Binding-site contacts:
Ligand atom C1 contacts residue GLU296 of chain 2.A at 3.7 Å.
Ligand atom C7 contacts residue ASN220 of chain 2.A at 3.6 Å.
Ligand atom O4 contacts residue TRP223 of chain 2.A at 3.8 Å.
Ligand atom C1 contacts residue TRP223 of chain 2.A at 3.7 Å (hydrophobic).
Ligand atom O5 contacts residue TRP223 of chain 2.A at 4.0 Å.
Ligand atom C7 contacts residue THR295 of chain 2.A at 4.1 Å.
Ligand atom C2 contacts residue GLU296 of chain 2.A at 4.0 Å.
Ligand atom C8 contacts residue THR295 of chain 2.A at 4.0 Å.
Ligand atom C1 contacts residue ASN220 of chain 2.A at 1.4 Å.
Ligand atom C7 contacts residue THR222 of chain 2.A at 4.2 Å.
Ligand atom C2 contacts residue THR222 of chain 2.A at 4.2 Å.
Ligand atom N2 contacts residue ASN220 of chain 2.A at 2.9 Å (h-bond).
Ligand atom C2 contacts residue ASN220 of chain 2.A at 2.5 Å.
Ligand atom C7 contacts residue GLU296 of chain 2.A at 4.3 Å.
Ligand atom O7 contacts residue GLU296 of chain 2.A at 3.6 Å.
Ligand atom C1 contacts residue THR222 of chain 2.A at 4.3 Å.
Ligand atom N2 contacts residue GLU296 of chain 2.A at 4.5 Å.
Ligand atom C3 contacts residue THR222 of chain 2.A at 4.4 Å.
Ligand atom C6 contacts residue TRP223 of chain 2.A at 3.8 Å (hydrophobic).
Ligand atom C3 contacts residue TRP223 of chain 2.A at 3.9 Å (hydrophobic).
Ligand atom C3 contacts residue ASN220 of chain 2.A at 3.8 Å.
Ligand atom N2 contacts residue THR222 of chain 2.A at 3.4 Å (h-bond).
Ligand atom C5 contacts residue TRP223 of chain 2.A at 3.4 Å (hydrophobic).
Ligand atom O5 contacts residue ASN220 of chain 2.A at 2.4 Å (h-bond).
Ligand atom O7 contacts residue THR295 of chain 2.A at 4.1 Å.
Ligand atom C2 contacts residue TRP223 of chain 2.A at 4.4 Å (hydrophobic).
Ligand atom C4 contacts residue ASN220 of chain 2.A at 4.2 Å.
Ligand atom C4 contacts residue TRP223 of chain 2.A at 3.9 Å (hydrophobic).
Ligand atom O5 contacts residue GLU296 of chain 2.A at 4.0 Å.
Ligand atom O7 contacts residue ASN220 of chain 2.A at 3.8 Å.
Ligand atom C8 contacts residue ARG221 of chain 2.A at 3.9 Å.
Ligand atom C5 contacts residue ASN220 of chain 2.A at 3.7 Å.
Ligand atom C8 contacts residue THR222 of chain 2.A at 4.1 Å.

This small molecule binds to this protein.
Small molecule (SMILES): CC(=O)N[C@@H]1[C@@H](O)[C@H](O)[C@@H](CO)O[C@H]1O

Sequence of chain 2.A:
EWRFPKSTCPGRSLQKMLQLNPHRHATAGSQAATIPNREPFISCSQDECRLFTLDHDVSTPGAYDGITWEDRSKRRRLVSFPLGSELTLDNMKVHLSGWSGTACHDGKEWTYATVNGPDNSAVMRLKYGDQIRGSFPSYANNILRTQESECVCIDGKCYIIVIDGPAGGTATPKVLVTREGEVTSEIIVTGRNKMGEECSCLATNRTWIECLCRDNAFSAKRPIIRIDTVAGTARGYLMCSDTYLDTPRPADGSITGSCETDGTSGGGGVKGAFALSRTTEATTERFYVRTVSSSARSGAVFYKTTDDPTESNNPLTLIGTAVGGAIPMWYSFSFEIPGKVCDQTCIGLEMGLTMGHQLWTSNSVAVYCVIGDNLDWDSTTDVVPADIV